Binding-site contacts:
Ligand atom N2 contacts residue ALA239 of chain 2.C at 4.3 Å.
Ligand atom C3 contacts residue ASN237 of chain 2.C at 3.8 Å.
Ligand atom C7 contacts residue ASN237 of chain 2.C at 3.7 Å.
Ligand atom N2 contacts residue ASN166 of chain 2.C at 2.6 Å (h-bond).
Ligand atom C3 contacts residue ASN166 of chain 2.C at 3.6 Å.
Ligand atom C5 contacts residue ASN237 of chain 2.C at 3.9 Å.
Ligand atom O7 contacts residue ASN166 of chain 2.C at 3.6 Å.
Ligand atom C2 contacts residue ASN166 of chain 2.C at 2.2 Å.
Ligand atom C4 contacts residue ASN166 of chain 2.C at 4.1 Å.
Ligand atom C8 contacts residue ASP238 of chain 2.C at 4.2 Å.
Ligand atom C2 contacts residue ASN237 of chain 2.C at 3.5 Å.
Ligand atom O3 contacts residue ASN237 of chain 2.C at 4.3 Å.
Ligand atom O5 contacts residue ASN166 of chain 2.C at 2.4 Å (h-bond).
Ligand atom N2 contacts residue ASP238 of chain 2.C at 4.4 Å.
Ligand atom C8 contacts residue SER218 of chain 3.C at 3.4 Å.
Ligand atom O5 contacts residue ASN237 of chain 2.C at 4.4 Å.
Ligand atom N2 contacts residue ASN237 of chain 2.C at 2.7 Å (h-bond).
Ligand atom C8 contacts residue ALA239 of chain 2.C at 3.6 Å (hydrophobic).
Ligand atom C1 contacts residue ASN166 of chain 2.C at 1.4 Å.
Ligand atom C8 contacts residue ASN237 of chain 2.C at 3.7 Å.
Ligand atom O7 contacts residue ALA239 of chain 2.C at 4.4 Å.
Ligand atom C7 contacts residue ASN166 of chain 2.C at 3.4 Å.
Ligand atom C5 contacts residue ASN166 of chain 2.C at 3.7 Å.
Ligand atom C1 contacts residue ASN237 of chain 2.C at 3.7 Å.
Ligand atom C7 contacts residue ALA239 of chain 2.C at 4.0 Å (hydrophobic).

Sequence of chain 2.C:
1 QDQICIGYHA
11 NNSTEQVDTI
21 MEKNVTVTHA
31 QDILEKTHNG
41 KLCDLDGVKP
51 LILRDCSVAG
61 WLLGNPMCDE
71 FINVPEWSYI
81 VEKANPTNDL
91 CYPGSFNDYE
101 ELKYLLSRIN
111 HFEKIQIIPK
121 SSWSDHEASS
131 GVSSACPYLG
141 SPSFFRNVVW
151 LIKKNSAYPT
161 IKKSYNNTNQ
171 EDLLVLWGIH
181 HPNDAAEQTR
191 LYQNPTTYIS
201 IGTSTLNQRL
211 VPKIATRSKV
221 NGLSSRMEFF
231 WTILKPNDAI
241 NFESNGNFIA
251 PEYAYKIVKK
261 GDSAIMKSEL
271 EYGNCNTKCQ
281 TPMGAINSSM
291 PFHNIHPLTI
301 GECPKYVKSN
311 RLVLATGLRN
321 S

Sequence of chain 3.C:
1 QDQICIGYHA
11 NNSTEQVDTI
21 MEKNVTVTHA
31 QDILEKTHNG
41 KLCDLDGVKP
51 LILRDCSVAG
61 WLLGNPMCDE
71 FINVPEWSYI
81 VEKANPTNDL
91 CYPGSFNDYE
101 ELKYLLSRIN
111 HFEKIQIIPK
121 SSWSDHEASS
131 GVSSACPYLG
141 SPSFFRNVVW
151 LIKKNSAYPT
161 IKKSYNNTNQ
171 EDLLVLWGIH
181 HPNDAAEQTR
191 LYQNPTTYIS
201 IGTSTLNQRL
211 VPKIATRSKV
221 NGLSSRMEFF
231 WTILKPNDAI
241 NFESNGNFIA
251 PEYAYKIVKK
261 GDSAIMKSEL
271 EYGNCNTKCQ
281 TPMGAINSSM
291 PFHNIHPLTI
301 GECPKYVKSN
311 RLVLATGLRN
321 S

This protein binds this small molecule.
Small molecule (SMILES): CC(=O)N[C@@H]1[C@@H](O)[C@H](O)[C@@H](CO)O[C@H]1O